Sequence of chain 1.B:
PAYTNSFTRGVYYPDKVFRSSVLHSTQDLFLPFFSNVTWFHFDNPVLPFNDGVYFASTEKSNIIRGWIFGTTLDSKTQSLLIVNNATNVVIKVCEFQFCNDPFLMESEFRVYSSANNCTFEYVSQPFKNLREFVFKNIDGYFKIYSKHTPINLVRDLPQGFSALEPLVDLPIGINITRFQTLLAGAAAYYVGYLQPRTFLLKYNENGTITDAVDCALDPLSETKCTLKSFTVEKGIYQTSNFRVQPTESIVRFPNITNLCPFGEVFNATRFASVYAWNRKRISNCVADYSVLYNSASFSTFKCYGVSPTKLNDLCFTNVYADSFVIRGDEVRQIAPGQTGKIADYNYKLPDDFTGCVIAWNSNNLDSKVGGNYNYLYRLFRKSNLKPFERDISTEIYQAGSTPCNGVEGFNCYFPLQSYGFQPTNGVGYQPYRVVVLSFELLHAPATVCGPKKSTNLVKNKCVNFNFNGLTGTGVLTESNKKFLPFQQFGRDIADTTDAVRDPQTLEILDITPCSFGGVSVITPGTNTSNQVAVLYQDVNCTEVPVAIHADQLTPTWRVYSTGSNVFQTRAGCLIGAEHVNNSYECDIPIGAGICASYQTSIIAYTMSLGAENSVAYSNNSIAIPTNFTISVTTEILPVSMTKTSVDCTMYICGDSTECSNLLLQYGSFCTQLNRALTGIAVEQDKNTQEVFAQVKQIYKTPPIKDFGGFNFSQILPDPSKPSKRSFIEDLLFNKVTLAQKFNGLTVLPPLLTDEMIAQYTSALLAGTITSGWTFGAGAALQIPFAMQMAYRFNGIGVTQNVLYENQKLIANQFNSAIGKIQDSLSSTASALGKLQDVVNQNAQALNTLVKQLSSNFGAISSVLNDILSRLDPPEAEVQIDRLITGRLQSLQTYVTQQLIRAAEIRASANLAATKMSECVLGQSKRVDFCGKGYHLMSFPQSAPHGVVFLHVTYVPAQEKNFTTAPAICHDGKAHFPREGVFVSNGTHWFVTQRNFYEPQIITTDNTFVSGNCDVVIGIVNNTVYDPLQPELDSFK

Binding-site contacts:
Ligand atom C5 contacts residue ASN709 of chain 1.A at 3.7 Å.
Ligand atom C1 contacts residue ASN709 of chain 1.A at 1.4 Å.
Ligand atom C2 contacts residue ASN709 of chain 1.A at 2.5 Å.
Ligand atom N2 contacts residue ASN709 of chain 1.A at 2.8 Å (h-bond).
Ligand atom O5 contacts residue ASN709 of chain 1.A at 2.5 Å (h-bond).
Ligand atom O5 contacts residue ASP796 of chain 1.B at 4.0 Å.
Ligand atom C7 contacts residue ASN709 of chain 1.A at 3.9 Å.
Ligand atom C3 contacts residue ASN709 of chain 1.A at 3.8 Å.
Ligand atom C4 contacts residue ASN709 of chain 1.A at 4.3 Å.

Sequence of chain 1.A:
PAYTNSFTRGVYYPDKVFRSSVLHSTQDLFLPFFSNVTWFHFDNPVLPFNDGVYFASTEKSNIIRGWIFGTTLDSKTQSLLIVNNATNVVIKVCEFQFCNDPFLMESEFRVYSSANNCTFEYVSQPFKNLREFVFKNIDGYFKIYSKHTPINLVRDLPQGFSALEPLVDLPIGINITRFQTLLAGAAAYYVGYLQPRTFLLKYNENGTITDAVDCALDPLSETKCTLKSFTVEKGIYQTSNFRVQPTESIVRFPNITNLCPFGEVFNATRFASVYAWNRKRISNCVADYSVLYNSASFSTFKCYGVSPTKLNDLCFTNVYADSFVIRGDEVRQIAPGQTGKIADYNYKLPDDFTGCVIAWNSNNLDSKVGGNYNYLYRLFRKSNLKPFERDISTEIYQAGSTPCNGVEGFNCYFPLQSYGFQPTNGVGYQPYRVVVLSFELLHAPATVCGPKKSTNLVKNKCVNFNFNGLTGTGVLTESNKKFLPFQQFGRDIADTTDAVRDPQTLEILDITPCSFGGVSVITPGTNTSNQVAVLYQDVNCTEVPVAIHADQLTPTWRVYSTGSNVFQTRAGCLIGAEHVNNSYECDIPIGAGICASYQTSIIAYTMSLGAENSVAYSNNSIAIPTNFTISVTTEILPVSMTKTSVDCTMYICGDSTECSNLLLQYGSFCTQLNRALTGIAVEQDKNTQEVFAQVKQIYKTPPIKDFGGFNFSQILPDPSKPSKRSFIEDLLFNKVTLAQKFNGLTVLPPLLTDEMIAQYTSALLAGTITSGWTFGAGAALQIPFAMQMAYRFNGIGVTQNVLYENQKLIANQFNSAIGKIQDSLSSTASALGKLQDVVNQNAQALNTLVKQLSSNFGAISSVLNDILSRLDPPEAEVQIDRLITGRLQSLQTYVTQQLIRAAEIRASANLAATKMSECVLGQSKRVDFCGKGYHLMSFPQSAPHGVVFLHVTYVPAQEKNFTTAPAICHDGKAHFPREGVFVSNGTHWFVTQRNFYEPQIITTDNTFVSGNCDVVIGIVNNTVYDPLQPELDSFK

This small molecule binds to this protein.
Small molecule (SMILES): CC(=O)N[C@@H]1[C@@H](O)[C@H](O)[C@@H](CO)O[C@H]1O